Sequence of chain 1.H:
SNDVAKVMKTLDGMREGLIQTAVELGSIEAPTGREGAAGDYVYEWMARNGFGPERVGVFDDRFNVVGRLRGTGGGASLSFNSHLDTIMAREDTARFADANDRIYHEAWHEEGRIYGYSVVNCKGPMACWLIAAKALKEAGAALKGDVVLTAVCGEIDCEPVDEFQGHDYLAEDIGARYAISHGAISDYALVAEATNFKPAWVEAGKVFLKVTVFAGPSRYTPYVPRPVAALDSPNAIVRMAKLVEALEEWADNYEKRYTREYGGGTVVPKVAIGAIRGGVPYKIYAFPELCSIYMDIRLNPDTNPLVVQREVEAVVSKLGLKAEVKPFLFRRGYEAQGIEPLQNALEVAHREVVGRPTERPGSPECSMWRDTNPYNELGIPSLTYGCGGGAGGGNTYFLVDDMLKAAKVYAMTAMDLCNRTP

The small molecule below binds the protein below.
Small molecule (SMILES): N[C@@]1(O)CC=C([N+](=O)[O-])C=C1C(=O)O

Sequence of chain 1.G:
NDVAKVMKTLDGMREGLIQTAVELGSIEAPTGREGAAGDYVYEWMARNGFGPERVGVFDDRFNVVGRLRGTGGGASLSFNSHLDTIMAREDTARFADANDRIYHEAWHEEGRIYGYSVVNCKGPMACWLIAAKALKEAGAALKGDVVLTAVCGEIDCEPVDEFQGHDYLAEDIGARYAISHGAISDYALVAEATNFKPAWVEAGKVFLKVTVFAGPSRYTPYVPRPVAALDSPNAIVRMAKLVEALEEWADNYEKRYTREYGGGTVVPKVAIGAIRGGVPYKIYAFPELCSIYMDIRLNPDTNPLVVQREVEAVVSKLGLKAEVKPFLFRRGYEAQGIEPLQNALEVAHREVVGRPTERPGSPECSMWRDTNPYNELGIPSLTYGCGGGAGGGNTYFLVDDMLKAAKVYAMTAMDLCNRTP

Binding-site contacts:
Ligand atom C01 contacts residue GLU158 of chain 1.G at 3.8 Å.
Ligand atom O14 contacts residue HIS86 of chain 1.G at 3.3 Å (h-bond).
Ligand atom C06 contacts residue ASN124 of chain 1.G at 3.5 Å.
Ligand atom C02 contacts residue GLU158 of chain 1.G at 4.0 Å.
Ligand atom N07 contacts residue ALA394 of chain 1.G at 3.9 Å.
Ligand atom O08 contacts residue ALA394 of chain 1.G at 3.2 Å (h-bond).
Ligand atom N13 contacts residue TRP372 of chain 1.G at 3.3 Å (h-bond).
Ligand atom C01 contacts residue ZN1 of chain 1.Y at 3.5 Å.
Ligand atom C06 contacts residue TYR223 of chain 1.H at 4.0 Å (hydrophobic).
Ligand atom C06 contacts residue ZN1 of chain 1.Y at 3.8 Å.
Ligand atom N07 contacts residue TYR223 of chain 1.H at 3.8 Å.
Ligand atom O14 contacts residue ASN124 of chain 1.G at 3.2 Å (h-bond).
Ligand atom O09 contacts residue TYR288 of chain 1.H at 3.7 Å.
Ligand atom O14 contacts residue GLU196 of chain 1.G at 3.6 Å.
Ligand atom O11 contacts residue ARG373 of chain 1.G at 3.2 Å (salt-bridge).
Ligand atom O11 contacts residue ASN124 of chain 1.G at 2.4 Å (h-bond).
Ligand atom C10 contacts residue ARG373 of chain 1.G at 3.2 Å.
Ligand atom C02 contacts residue TYR223 of chain 1.H at 3.8 Å (hydrophobic).
Ligand atom O09 contacts residue TYR223 of chain 1.H at 3.0 Å.
Ligand atom C10 contacts residue ZN1 of chain 1.Y at 3.3 Å.
Ligand atom N13 contacts residue ZN1 of chain 1.Y at 3.9 Å.
Ligand atom C05 contacts residue ASN124 of chain 1.G at 3.4 Å.
Ligand atom O12 contacts residue ARG373 of chain 1.G at 2.8 Å (salt-bridge).
Ligand atom O11 contacts residue GLU196 of chain 1.G at 3.1 Å (salt-bridge).
Ligand atom C10 contacts residue ASN124 of chain 1.G at 3.5 Å.
Ligand atom O12 contacts residue MET371 of chain 1.G at 3.8 Å.
Ligand atom C03 contacts residue TYR223 of chain 1.H at 3.7 Å (hydrophobic).
Ligand atom C04 contacts residue TYR223 of chain 1.H at 3.8 Å (hydrophobic).
Ligand atom C01 contacts residue ASN124 of chain 1.G at 4.0 Å.
Ligand atom C05 contacts residue ALA394 of chain 1.G at 4.0 Å (hydrophobic).
Ligand atom C04 contacts residue ASN124 of chain 1.G at 3.9 Å.
Ligand atom C03 contacts residue ASP160 of chain 1.G at 4.0 Å.
Ligand atom O08 contacts residue ILE90 of chain 1.G at 2.9 Å.
Ligand atom O14 contacts residue GLU158 of chain 1.G at 2.9 Å (salt-bridge).
Ligand atom C05 contacts residue TYR223 of chain 1.H at 3.9 Å (hydrophobic).
Ligand atom O11 contacts residue ZN1 of chain 1.Y at 2.3 Å.
Ligand atom N13 contacts residue GLU158 of chain 1.G at 3.3 Å (salt-bridge).
Ligand atom C02 contacts residue ASP160 of chain 1.G at 3.5 Å.
Ligand atom O14 contacts residue ZN1 of chain 1.Y at 2.4 Å.
Ligand atom N13 contacts residue TYR223 of chain 1.H at 3.7 Å.